The small molecule below binds the protein below.
Small molecule (SMILES): CC(=O)N[C@@H]1[C@@H](O)[C@H](O)[C@@H](CO)O[C@H]1O

Binding-site contacts:
Ligand atom O5 contacts residue ASN368 of chain 1.B at 2.3 Å (h-bond).
Ligand atom N2 contacts residue GLU366 of chain 1.B at 3.9 Å.
Ligand atom C4 contacts residue ASN368 of chain 1.B at 4.2 Å.
Ligand atom C2 contacts residue ASN368 of chain 1.B at 2.4 Å.
Ligand atom C1 contacts residue ASN368 of chain 1.B at 1.4 Å.
Ligand atom O7 contacts residue ASN368 of chain 1.B at 3.9 Å.
Ligand atom C5 contacts residue ASN368 of chain 1.B at 3.6 Å.
Ligand atom C7 contacts residue GLU366 of chain 1.B at 3.9 Å.
Ligand atom N2 contacts residue ASN368 of chain 1.B at 2.9 Å (h-bond).
Ligand atom C3 contacts residue ASN368 of chain 1.B at 3.7 Å.
Ligand atom C8 contacts residue GLU366 of chain 1.B at 3.1 Å.
Ligand atom C7 contacts residue ASN368 of chain 1.B at 3.6 Å.

Sequence of chain 1.B:
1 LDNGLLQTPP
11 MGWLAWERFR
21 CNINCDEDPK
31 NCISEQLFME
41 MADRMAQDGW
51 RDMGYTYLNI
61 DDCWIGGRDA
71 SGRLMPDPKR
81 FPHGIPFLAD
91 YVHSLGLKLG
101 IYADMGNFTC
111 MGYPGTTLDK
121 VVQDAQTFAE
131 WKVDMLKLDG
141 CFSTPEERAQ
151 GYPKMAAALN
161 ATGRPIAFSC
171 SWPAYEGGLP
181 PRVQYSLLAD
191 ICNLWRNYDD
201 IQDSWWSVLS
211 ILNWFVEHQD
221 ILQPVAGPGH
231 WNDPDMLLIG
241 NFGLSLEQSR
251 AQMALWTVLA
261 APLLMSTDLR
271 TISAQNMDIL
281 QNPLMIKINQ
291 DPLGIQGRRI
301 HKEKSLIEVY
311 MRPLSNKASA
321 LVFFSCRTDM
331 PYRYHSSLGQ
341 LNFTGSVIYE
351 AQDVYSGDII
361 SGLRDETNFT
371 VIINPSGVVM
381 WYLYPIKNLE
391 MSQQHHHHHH